Sequence of chain 1.A:
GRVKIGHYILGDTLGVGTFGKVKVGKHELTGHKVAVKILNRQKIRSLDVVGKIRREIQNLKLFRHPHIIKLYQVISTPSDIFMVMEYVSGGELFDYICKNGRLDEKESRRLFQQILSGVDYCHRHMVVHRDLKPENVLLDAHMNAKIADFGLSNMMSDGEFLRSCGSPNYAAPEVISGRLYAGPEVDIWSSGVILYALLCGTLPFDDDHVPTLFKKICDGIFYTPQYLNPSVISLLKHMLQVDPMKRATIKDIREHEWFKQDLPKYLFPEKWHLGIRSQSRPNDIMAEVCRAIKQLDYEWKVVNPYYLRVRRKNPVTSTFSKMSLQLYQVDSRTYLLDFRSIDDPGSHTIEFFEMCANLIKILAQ

This protein binds this small molecule.
Small molecule (SMILES): CN[C@@H]1C[C@H]2O[C@@](C)([C@@H]1OC)n1c3ccccc3c3c4c(c5c6ccccc6n2c5c31)C(=O)NC4

Binding-site contacts:
Ligand atom N4 contacts residue GLU145 of chain 1.A at 2.7 Å (salt-bridge).
Ligand atom O4 contacts residue LEU24 of chain 1.A at 3.6 Å.
Ligand atom C24 contacts residue GLU102 of chain 1.A at 3.4 Å.
Ligand atom C9 contacts residue GLU96 of chain 1.A at 3.7 Å.
Ligand atom C2 contacts residue GLY101 of chain 1.A at 3.7 Å.
Ligand atom C25 contacts residue LEU24 of chain 1.A at 3.3 Å (hydrophobic).
Ligand atom C28 contacts residue GLU145 of chain 1.A at 2.7 Å.
Ligand atom C15 contacts residue ASP159 of chain 1.A at 3.2 Å.
Ligand atom C26 contacts residue GLY25 of chain 1.A at 3.6 Å.
Ligand atom C9 contacts residue ALA45 of chain 1.A at 3.5 Å (hydrophobic).
Ligand atom C4 contacts residue TYR97 of chain 1.A at 3.7 Å (hydrophobic).
Ligand atom N4 contacts residue GLU102 of chain 1.A at 2.8 Å (salt-bridge).
Ligand atom C7 contacts residue LEU148 of chain 1.A at 3.3 Å (hydrophobic).
Ligand atom C20 contacts residue LEU24 of chain 1.A at 3.7 Å (hydrophobic).
Ligand atom C28 contacts residue ASN146 of chain 1.A at 3.3 Å.
Ligand atom O4 contacts residue GLY25 of chain 1.A at 3.3 Å.
Ligand atom C10 contacts residue LEU148 of chain 1.A at 3.6 Å (hydrophobic).
Ligand atom C26 contacts residue GLY27 of chain 1.A at 3.4 Å.
Ligand atom C8 contacts residue ALA45 of chain 1.A at 3.7 Å (hydrophobic).
Ligand atom C23 contacts residue GLU102 of chain 1.A at 3.4 Å.
Ligand atom C16 contacts residue ASP159 of chain 1.A at 3.2 Å.
Ligand atom C4 contacts residue LEU24 of chain 1.A at 3.7 Å (hydrophobic).
Ligand atom C8 contacts residue GLU96 of chain 1.A at 3.6 Å.
Ligand atom C27 contacts residue ASN146 of chain 1.A at 2.9 Å.
Ligand atom O5 contacts residue VAL98 of chain 1.A at 2.8 Å (h-bond).
Ligand atom C16 contacts residue GLY27 of chain 1.A at 3.7 Å.
Ligand atom C27 contacts residue GLU145 of chain 1.A at 3.4 Å.
Ligand atom N1 contacts residue ALA45 of chain 1.A at 3.3 Å.
Ligand atom C6 contacts residue LEU148 of chain 1.A at 3.5 Å (hydrophobic).
Ligand atom C3 contacts residue LEU24 of chain 1.A at 3.7 Å (hydrophobic).
Ligand atom C14 contacts residue ALA158 of chain 1.A at 3.5 Å (hydrophobic).
Ligand atom N1 contacts residue GLU96 of chain 1.A at 2.6 Å (salt-bridge).
Ligand atom C3 contacts residue VAL98 of chain 1.A at 3.4 Å (hydrophobic).
Ligand atom C3 contacts residue GLY101 of chain 1.A at 3.7 Å.
Ligand atom C8 contacts residue LEU148 of chain 1.A at 3.6 Å (hydrophobic).
Ligand atom O5 contacts residue TYR97 of chain 1.A at 3.3 Å.
Ligand atom C17 contacts residue VAL32 of chain 1.A at 3.7 Å (hydrophobic).
Ligand atom C26 contacts residue VAL26 of chain 1.A at 3.5 Å (hydrophobic).
Ligand atom C4 contacts residue VAL98 of chain 1.A at 3.2 Å (hydrophobic).
Ligand atom C16 contacts residue VAL32 of chain 1.A at 3.7 Å (hydrophobic).